The small molecule below binds the protein below.
Small molecule (SMILES): CCOC(=O)c1ccc(OCCC2CCN(c3ccc(C)nn3)CC2)cc1

Binding-site contacts:
Ligand atom C17 contacts residue TYR112 of chain 3.B at 3.8 Å (hydrophobic).
Ligand atom C18 contacts residue TYR112 of chain 3.B at 3.7 Å (hydrophobic).
Ligand atom C13 contacts residue VAL199 of chain 3.B at 3.7 Å (hydrophobic).
Ligand atom C11 contacts residue ILE110 of chain 3.B at 3.6 Å (hydrophobic).
Ligand atom C13 contacts residue MET132 of chain 3.B at 3.8 Å (hydrophobic).
Ligand atom N3 contacts residue TYR159 of chain 3.B at 3.9 Å.
Ligand atom N3 contacts residue ILE194 of chain 3.B at 3.6 Å.
Ligand atom C21 contacts residue TYR112 of chain 3.B at 3.3 Å (hydrophobic).
Ligand atom N6 contacts residue VAL196 of chain 3.B at 3.9 Å.
Ligand atom C11 contacts residue LEU134 of chain 3.B at 3.8 Å (hydrophobic).
Ligand atom C17 contacts residue PHE237 of chain 3.B at 3.7 Å (hydrophobic).
Ligand atom C10 contacts residue MET132 of chain 3.B at 3.3 Å (hydrophobic).
Ligand atom C25 contacts residue ASP236 of chain 3.B at 3.5 Å.
Ligand atom C8 contacts residue VAL199 of chain 3.B at 3.7 Å (hydrophobic).
Ligand atom C7 contacts residue VAL196 of chain 3.B at 3.6 Å (hydrophobic).
Ligand atom C8 contacts residue VAL196 of chain 3.B at 3.6 Å (hydrophobic).
Ligand atom N3 contacts residue LEU240 of chain 3.B at 3.5 Å.
Ligand atom O22 contacts residue TYR205 of chain 3.B at 3.8 Å.
Ligand atom C2 contacts residue ILE194 of chain 3.B at 3.5 Å (hydrophobic).
Ligand atom O22 contacts residue TYR112 of chain 3.B at 3.5 Å.
Ligand atom O14 contacts residue MET132 of chain 3.B at 3.4 Å.
Ligand atom O23 contacts residue TYR112 of chain 3.B at 3.5 Å.
Ligand atom C2 contacts residue TYR159 of chain 3.B at 3.5 Å (hydrophobic).
Ligand atom C4 contacts residue VAL196 of chain 3.B at 3.9 Å (hydrophobic).
Ligand atom C18 contacts residue PHE237 of chain 3.B at 3.6 Å (hydrophobic).
Ligand atom C7 contacts residue TYR159 of chain 3.B at 3.7 Å (hydrophobic).
Ligand atom C3 contacts residue ALA24 of chain 3.D at 3.5 Å (hydrophobic).
Ligand atom C5 contacts residue VAL196 of chain 3.B at 3.8 Å (hydrophobic).
Ligand atom C10 contacts residue ILE110 of chain 3.B at 3.5 Å (hydrophobic).
Ligand atom C21 contacts residue PHE237 of chain 3.B at 3.7 Å (hydrophobic).
Ligand atom C19 contacts residue TYR205 of chain 3.B at 3.7 Å (hydrophobic).
Ligand atom C25 contacts residue SER206 of chain 3.B at 3.8 Å.
Ligand atom N4 contacts residue LEU134 of chain 3.B at 3.7 Å.
Ligand atom N4 contacts residue LEU240 of chain 3.B at 3.6 Å.
Ligand atom C1 contacts residue PRO181 of chain 3.B at 3.7 Å (hydrophobic).
Ligand atom C20 contacts residue TYR205 of chain 3.B at 3.5 Å (hydrophobic).
Ligand atom O23 contacts residue PHE237 of chain 3.B at 3.8 Å.
Ligand atom C3 contacts residue TYR159 of chain 3.B at 3.6 Å (hydrophobic).
Ligand atom C4 contacts residue TYR159 of chain 3.B at 3.5 Å (hydrophobic).
Ligand atom C12 contacts residue PHE237 of chain 3.B at 3.5 Å (hydrophobic).

Sequence of chain 3.B:
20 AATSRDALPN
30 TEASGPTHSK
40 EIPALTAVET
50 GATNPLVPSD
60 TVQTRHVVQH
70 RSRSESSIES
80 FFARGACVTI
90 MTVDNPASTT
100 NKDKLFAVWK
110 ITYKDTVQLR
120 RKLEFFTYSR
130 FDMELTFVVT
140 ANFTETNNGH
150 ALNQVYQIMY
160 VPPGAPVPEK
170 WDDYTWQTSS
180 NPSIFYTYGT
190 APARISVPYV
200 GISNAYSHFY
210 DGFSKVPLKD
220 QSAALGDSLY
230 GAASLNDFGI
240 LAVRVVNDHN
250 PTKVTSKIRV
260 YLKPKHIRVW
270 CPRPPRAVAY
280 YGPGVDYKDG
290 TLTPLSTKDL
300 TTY

Sequence of chain 3.D:
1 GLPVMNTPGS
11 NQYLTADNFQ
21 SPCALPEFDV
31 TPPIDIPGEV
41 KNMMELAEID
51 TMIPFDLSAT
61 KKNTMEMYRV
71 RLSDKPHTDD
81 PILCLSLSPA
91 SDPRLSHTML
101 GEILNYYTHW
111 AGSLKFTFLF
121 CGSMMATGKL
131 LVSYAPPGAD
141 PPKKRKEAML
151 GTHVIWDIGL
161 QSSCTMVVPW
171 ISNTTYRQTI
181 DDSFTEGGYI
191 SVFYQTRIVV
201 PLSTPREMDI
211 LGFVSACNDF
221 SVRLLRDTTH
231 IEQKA